Sequence of chain 1.FA:
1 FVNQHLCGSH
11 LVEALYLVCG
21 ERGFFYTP

This protein binds this small molecule.
Small molecule (SMILES): Cc1cccc(O)c1

Sequence of chain 3.FA:
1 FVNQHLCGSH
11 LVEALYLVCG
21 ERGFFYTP

Sequence of chain 3.EA:
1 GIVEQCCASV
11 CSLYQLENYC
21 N

Sequence of chain 1.DA:
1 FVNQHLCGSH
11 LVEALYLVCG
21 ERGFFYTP

Binding-site contacts:
Ligand atom C7 contacts residue LEU17 of chain 1.DA at 3.5 Å (hydrophobic).
Ligand atom C1 contacts residue LEU11 of chain 3.FA at 3.8 Å (hydrophobic).
Ligand atom C5 contacts residue CYS6 of chain 3.EA at 4.3 Å (hydrophobic).
Ligand atom C2 contacts residue LEU16 of chain 3.EA at 4.2 Å (hydrophobic).
Ligand atom O1 contacts residue CYS11 of chain 3.EA at 2.8 Å (h-bond).
Ligand atom C2 contacts residue HIS5 of chain 1.FA at 3.7 Å.
Ligand atom C7 contacts residue HIS5 of chain 1.FA at 3.3 Å.
Ligand atom C6 contacts residue CYS6 of chain 3.EA at 3.0 Å (hydrophobic).
Ligand atom C1 contacts residue CYS6 of chain 3.EA at 3.2 Å (hydrophobic).
Ligand atom C7 contacts residue LEU16 of chain 3.EA at 3.8 Å (hydrophobic).
Ligand atom O1 contacts residue VAL10 of chain 3.EA at 3.4 Å.
Ligand atom C2 contacts residue LEU11 of chain 3.FA at 4.2 Å (hydrophobic).
Ligand atom C5 contacts residue HIS10 of chain 3.FA at 4.1 Å.
Ligand atom O1 contacts residue SER9 of chain 3.EA at 3.6 Å (h-bond).
Ligand atom C3 contacts residue ALA14 of chain 3.FA at 4.5 Å (hydrophobic).
Ligand atom C3 contacts residue LEU11 of chain 3.FA at 4.2 Å (hydrophobic).
Ligand atom C7 contacts residue ALA14 of chain 3.FA at 3.6 Å (hydrophobic).
Ligand atom C6 contacts residue LEU11 of chain 3.FA at 3.4 Å (hydrophobic).
Ligand atom C4 contacts residue LEU11 of chain 3.FA at 3.8 Å (hydrophobic).
Ligand atom O1 contacts residue VAL2 of chain 1.FA at 3.9 Å.
Ligand atom C6 contacts residue CYS7 of chain 3.FA at 4.0 Å (hydrophobic).
Ligand atom C2 contacts residue CYS11 of chain 3.EA at 3.6 Å (hydrophobic).
Ligand atom C4 contacts residue HIS10 of chain 3.FA at 3.8 Å.
Ligand atom C3 contacts residue HIS5 of chain 1.FA at 3.5 Å.
Ligand atom C5 contacts residue CYS7 of chain 3.FA at 4.0 Å (hydrophobic).
Ligand atom C4 contacts residue HIS5 of chain 1.FA at 4.1 Å.
Ligand atom C3 contacts residue LEU16 of chain 3.EA at 4.2 Å (hydrophobic).
Ligand atom O1 contacts residue CYS6 of chain 3.EA at 2.5 Å (h-bond).
Ligand atom C1 contacts residue HIS5 of chain 1.FA at 4.3 Å.
Ligand atom C1 contacts residue VAL2 of chain 1.FA at 4.5 Å (hydrophobic).
Ligand atom C5 contacts residue LEU11 of chain 3.FA at 3.4 Å (hydrophobic).
Ligand atom C1 contacts residue CYS11 of chain 3.EA at 3.9 Å (hydrophobic).
Ligand atom C5 contacts residue LEU6 of chain 1.FA at 4.4 Å (hydrophobic).
Ligand atom C6 contacts residue VAL2 of chain 1.FA at 4.2 Å (hydrophobic).